Binding-site contacts:
Ligand atom CB contacts residue TYR175 of chain 1.C at 3.4 Å (hydrophobic).
Ligand atom C contacts residue TYR239 of chain 1.C at 3.2 Å (hydrophobic).
Ligand atom OE1 contacts residue TYR237 of chain 1.C at 2.9 Å (h-bond).
Ligand atom CA contacts residue TYR239 of chain 1.C at 3.2 Å (hydrophobic).
Ligand atom N contacts residue TRP33 of chain 1.C at 3.3 Å.
Ligand atom CE1 contacts residue HIS52 of chain 1.C at 3.2 Å.
Ligand atom OE2 contacts residue TYR237 of chain 1.C at 3.5 Å.
Ligand atom CD contacts residue LEU235 of chain 1.C at 3.4 Å (hydrophobic).
Ligand atom CD contacts residue TYR237 of chain 1.C at 3.4 Å (hydrophobic).
Ligand atom N contacts residue TYR239 of chain 1.C at 3.2 Å (h-bond).
Ligand atom N contacts residue TRP33 of chain 1.C at 3.6 Å.
Ligand atom CB contacts residue ASP99 of chain 1.C at 3.6 Å.
Ligand atom O contacts residue TRP33 of chain 1.C at 3.6 Å (h-bond).
Ligand atom C contacts residue TRP33 of chain 1.C at 3.4 Å (hydrophobic).
Ligand atom OG contacts residue ASP50 of chain 1.C at 2.6 Å (salt-bridge).
Ligand atom O contacts residue SER55 of chain 1.C at 2.7 Å (h-bond).
Ligand atom O contacts residue HIS169 of chain 1.C at 3.5 Å (h-bond).
Ligand atom CA contacts residue TRP33 of chain 1.C at 3.6 Å (hydrophobic).
Ligand atom CB contacts residue ASP50 of chain 1.C at 3.3 Å.
Ligand atom OG1 contacts residue TYR237 of chain 1.C at 3.3 Å.
Ligand atom O contacts residue ASN59 of chain 1.C at 3.0 Å (h-bond).
Ligand atom OG contacts residue TYR239 of chain 1.C at 2.7 Å (h-bond).
Ligand atom CB contacts residue TRP33 of chain 1.C at 3.6 Å (hydrophobic).
Ligand atom CG contacts residue HIS234 of chain 1.C at 3.5 Å.
Ligand atom CD1 contacts residue HIS52 of chain 1.C at 3.2 Å.
Ligand atom CD1 contacts residue TYR57 of chain 1.C at 3.5 Å (hydrophobic).
Ligand atom O contacts residue TYR239 of chain 1.C at 3.4 Å (h-bond).
Ligand atom OG contacts residue TYR237 of chain 1.C at 3.1 Å (h-bond).
Ligand atom N contacts residue TYR237 of chain 1.C at 3.0 Å (h-bond).
Ligand atom O contacts residue TRP33 of chain 1.C at 3.5 Å.
Ligand atom CG contacts residue TYR239 of chain 1.C at 3.5 Å (hydrophobic).
Ligand atom O contacts residue TRP33 of chain 1.C at 2.9 Å (h-bond).
Ligand atom CE1 contacts residue TYR57 of chain 1.C at 3.3 Å (hydrophobic).
Ligand atom C contacts residue HIS169 of chain 1.C at 3.5 Å.
Ligand atom O contacts residue HIS234 of chain 1.C at 3.2 Å.
Ligand atom OE1 contacts residue GLU236 of chain 1.C at 3.6 Å.
Ligand atom C contacts residue TRP33 of chain 1.C at 3.5 Å (hydrophobic).
Ligand atom CD contacts residue HIS234 of chain 1.C at 3.1 Å.
Ligand atom OXT contacts residue HIS169 of chain 1.C at 3.2 Å (h-bond).
Ligand atom O contacts residue TYR57 of chain 1.C at 3.6 Å.

Sequence of chain 1.C:
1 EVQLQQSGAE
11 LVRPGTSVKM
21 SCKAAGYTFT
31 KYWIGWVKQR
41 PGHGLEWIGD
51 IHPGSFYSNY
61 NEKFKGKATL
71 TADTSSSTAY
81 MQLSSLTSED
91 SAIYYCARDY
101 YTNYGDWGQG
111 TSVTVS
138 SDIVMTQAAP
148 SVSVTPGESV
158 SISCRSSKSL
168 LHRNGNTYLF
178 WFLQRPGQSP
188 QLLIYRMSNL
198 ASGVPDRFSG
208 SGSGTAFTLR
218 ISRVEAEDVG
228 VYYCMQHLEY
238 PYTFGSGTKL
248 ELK

The small molecule below binds the protein below.
Small molecule (SMILES): CC[C@H](C)[C@H](N)C(=O)N[C@@H](CC(N)=O)C(=O)N[C@@H](Cc1ccc(O)cc1)C(=O)N[C@@H](Cc1ccc(O)cc1)C(=O)N[C@H](C(=O)N[C@@H](CO)C(=O)N[C@@H](CCC(=O)O)C(=O)N1CCC[C@H]1C(=O)O)[C@@H](C)O